Sequence of chain 1.D:
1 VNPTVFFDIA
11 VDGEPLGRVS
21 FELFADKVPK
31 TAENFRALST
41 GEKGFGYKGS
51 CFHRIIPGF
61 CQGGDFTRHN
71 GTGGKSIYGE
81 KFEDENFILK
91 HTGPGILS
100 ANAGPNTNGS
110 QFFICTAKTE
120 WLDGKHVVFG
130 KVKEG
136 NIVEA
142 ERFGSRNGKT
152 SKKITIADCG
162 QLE

This small molecule binds to this protein.
Small molecule (SMILES): CC[C@H](C)[C@H](NC(=O)[C@@H]1CCCN1C(=O)CNC(=O)[C@H](C)NC(=O)[C@@H](N)CC1=NC=NC1)C(=O)N[C@@H](C)C(=O)O

Binding-site contacts:
Ligand atom CG2 contacts residue ARG54 of chain 1.D at 3.8 Å.
Ligand atom CB contacts residue PHE59 of chain 1.D at 4.0 Å (hydrophobic).
Ligand atom O contacts residue PHE59 of chain 1.D at 3.9 Å.
Ligand atom O contacts residue ASN101 of chain 1.D at 4.0 Å.
Ligand atom CA contacts residue HIS125 of chain 1.D at 3.2 Å.
Ligand atom C contacts residue GLN62 of chain 1.D at 3.5 Å.
Ligand atom C contacts residue ASN101 of chain 1.D at 4.0 Å.
Ligand atom N contacts residue HIS125 of chain 1.D at 3.8 Å.
Ligand atom CB contacts residue LEU121 of chain 1.D at 3.6 Å (hydrophobic).
Ligand atom CA contacts residue GLN62 of chain 1.D at 3.2 Å.
Ligand atom CA contacts residue ASN101 of chain 1.D at 3.9 Å.
Ligand atom N contacts residue PHE59 of chain 1.D at 3.9 Å.
Ligand atom N contacts residue ARG54 of chain 1.D at 3.7 Å.
Ligand atom CB contacts residue GLY71 of chain 1.D at 3.2 Å.
Ligand atom NE2 contacts residue ASN70 of chain 1.D at 3.4 Å (h-bond).
Ligand atom O contacts residue TRP120 of chain 1.D at 3.2 Å (h-bond).
Ligand atom C contacts residue ARG54 of chain 1.D at 3.8 Å.
Ligand atom N contacts residue ASN101 of chain 1.D at 3.1 Å (h-bond).
Ligand atom O contacts residue ARG54 of chain 1.D at 2.7 Å (salt-bridge).
Ligand atom N contacts residue GLN62 of chain 1.D at 3.4 Å (h-bond).
Ligand atom CA contacts residue GLY71 of chain 1.D at 3.7 Å.
Ligand atom CD contacts residue PHE112 of chain 1.D at 3.9 Å (hydrophobic).
Ligand atom CA contacts residue ASN101 of chain 1.D at 3.9 Å.
Ligand atom CD contacts residue GLN62 of chain 1.D at 3.6 Å.
Ligand atom CA contacts residue TRP120 of chain 1.D at 3.8 Å (hydrophobic).
Ligand atom CB contacts residue GLN110 of chain 1.D at 3.5 Å.
Ligand atom CG contacts residue PHE112 of chain 1.D at 3.8 Å (hydrophobic).
Ligand atom O contacts residue PHE59 of chain 1.D at 3.8 Å.
Ligand atom N contacts residue GLY71 of chain 1.D at 3.1 Å (h-bond).
Ligand atom C contacts residue PHE59 of chain 1.D at 3.8 Å (hydrophobic).
Ligand atom O contacts residue ALA102 of chain 1.D at 3.4 Å.
Ligand atom CB contacts residue TRP120 of chain 1.D at 3.8 Å (hydrophobic).
Ligand atom C contacts residue ARG54 of chain 1.D at 3.8 Å.
Ligand atom CD2 contacts residue GLY71 of chain 1.D at 3.5 Å.
Ligand atom CB contacts residue HIS125 of chain 1.D at 3.0 Å.
Ligand atom CB contacts residue PHE59 of chain 1.D at 4.0 Å (hydrophobic).
Ligand atom O contacts residue GLN62 of chain 1.D at 3.5 Å (h-bond).
Ligand atom CG contacts residue MSE60 of chain 1.D at 3.8 Å.
Ligand atom CD contacts residue ARG54 of chain 1.D at 3.8 Å.
Ligand atom CA contacts residue ARG54 of chain 1.D at 3.8 Å.